Sequence of chain 1.C:
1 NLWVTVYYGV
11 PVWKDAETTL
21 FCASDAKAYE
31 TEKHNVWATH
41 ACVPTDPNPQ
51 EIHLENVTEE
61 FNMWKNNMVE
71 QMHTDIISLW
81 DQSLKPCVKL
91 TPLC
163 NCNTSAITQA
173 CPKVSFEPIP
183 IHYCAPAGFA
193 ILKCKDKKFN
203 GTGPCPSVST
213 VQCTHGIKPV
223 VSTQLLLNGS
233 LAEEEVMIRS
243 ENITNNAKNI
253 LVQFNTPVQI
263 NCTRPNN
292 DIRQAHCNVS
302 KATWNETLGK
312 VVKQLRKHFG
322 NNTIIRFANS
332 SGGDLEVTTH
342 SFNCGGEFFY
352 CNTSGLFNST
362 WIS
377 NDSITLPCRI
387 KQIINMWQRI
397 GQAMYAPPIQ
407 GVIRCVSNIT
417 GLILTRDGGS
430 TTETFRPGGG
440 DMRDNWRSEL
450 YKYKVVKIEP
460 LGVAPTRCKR

The protein below binds the small molecule below.
Small molecule (SMILES): CC(=O)N[C@@H]1[C@@H](O)[C@H](O)[C@@H](CO)O[C@H]1O

Binding-site contacts:
Ligand atom O5 contacts residue ASN359 of chain 1.C at 2.4 Å (h-bond).
Ligand atom C3 contacts residue ASN359 of chain 1.C at 3.8 Å.
Ligand atom C8 contacts residue THR361 of chain 1.C at 3.8 Å.
Ligand atom O7 contacts residue ASN359 of chain 1.C at 3.6 Å.
Ligand atom C1 contacts residue ASN359 of chain 1.C at 1.4 Å.
Ligand atom C8 contacts residue ASN359 of chain 1.C at 3.3 Å.
Ligand atom C8 contacts residue SER360 of chain 1.C at 3.7 Å.
Ligand atom C7 contacts residue SER360 of chain 1.C at 4.4 Å.
Ligand atom C7 contacts residue ASN359 of chain 1.C at 3.5 Å.
Ligand atom N2 contacts residue ASN359 of chain 1.C at 2.9 Å (h-bond).
Ligand atom C5 contacts residue ASN359 of chain 1.C at 3.7 Å.
Ligand atom C4 contacts residue ASN359 of chain 1.C at 4.3 Å.
Ligand atom C2 contacts residue ASN359 of chain 1.C at 2.5 Å.